Sequence of chain 1.A:
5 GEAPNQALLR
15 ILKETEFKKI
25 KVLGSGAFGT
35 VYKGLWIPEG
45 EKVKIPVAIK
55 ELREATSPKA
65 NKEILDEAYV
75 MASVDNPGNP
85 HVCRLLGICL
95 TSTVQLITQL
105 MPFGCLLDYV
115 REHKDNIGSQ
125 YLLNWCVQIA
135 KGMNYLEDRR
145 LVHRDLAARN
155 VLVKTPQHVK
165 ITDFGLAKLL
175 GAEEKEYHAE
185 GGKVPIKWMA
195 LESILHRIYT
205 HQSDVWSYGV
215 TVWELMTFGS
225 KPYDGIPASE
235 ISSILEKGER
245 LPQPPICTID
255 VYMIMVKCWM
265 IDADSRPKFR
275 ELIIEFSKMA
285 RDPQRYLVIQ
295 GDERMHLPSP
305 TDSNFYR

The small molecule below binds the protein below.
Small molecule (SMILES): CCC(=O)Nc1ccc2ncnc(Nc3cccc(Br)c3)c2c1

Binding-site contacts:
Ligand atom C6 contacts residue LEU156 of chain 1.A at 3.5 Å (hydrophobic).
Ligand atom N3 contacts residue LEU156 of chain 1.A at 3.7 Å.
Ligand atom N3 contacts residue MET105 of chain 1.A at 3.0 Å (h-bond).
Ligand atom C2 contacts residue LEU104 of chain 1.A at 3.8 Å (hydrophobic).
Ligand atom NAS contacts residue CYS109 of chain 1.A at 3.8 Å.
Ligand atom C5 contacts residue LEU156 of chain 1.A at 3.6 Å (hydrophobic).
Ligand atom N1 contacts residue LEU156 of chain 1.A at 3.3 Å.
Ligand atom CAX contacts residue THR102 of chain 1.A at 3.4 Å.
Ligand atom C2 contacts residue GLN103 of chain 1.A at 3.3 Å.
Ligand atom CAJ contacts residue LEU27 of chain 1.A at 3.6 Å (hydrophobic).
Ligand atom CAJ contacts residue GLY108 of chain 1.A at 3.4 Å.
Ligand atom CAM contacts residue LEU156 of chain 1.A at 3.7 Å (hydrophobic).
Ligand atom CAK contacts residue LEU27 of chain 1.A at 3.8 Å (hydrophobic).
Ligand atom N3 contacts residue LEU104 of chain 1.A at 3.5 Å.
Ligand atom C2 contacts residue THR102 of chain 1.A at 3.8 Å.
Ligand atom C2 contacts residue LEU156 of chain 1.A at 3.5 Å (hydrophobic).
Ligand atom CAF contacts residue THR166 of chain 1.A at 3.9 Å.
Ligand atom BR contacts residue ALA52 of chain 1.A at 3.4 Å.
Ligand atom BR contacts residue THR102 of chain 1.A at 3.2 Å.
Ligand atom CAK contacts residue MET105 of chain 1.A at 3.1 Å (hydrophobic).
Ligand atom C2 contacts residue ALA52 of chain 1.A at 3.8 Å (hydrophobic).
Ligand atom CAW contacts residue CYS109 of chain 1.A at 3.3 Å (hydrophobic).
Ligand atom NAS contacts residue LEU27 of chain 1.A at 3.8 Å.
Ligand atom BR contacts residue LYS54 of chain 1.A at 3.4 Å.
Ligand atom CAY contacts residue THR166 of chain 1.A at 3.9 Å.
Ligand atom BR contacts residue LEU100 of chain 1.A at 3.2 Å.
Ligand atom OAC contacts residue CYS109 of chain 1.A at 3.5 Å.
Ligand atom CAL contacts residue VAL35 of chain 1.A at 3.8 Å (hydrophobic).
Ligand atom CAI contacts residue THR166 of chain 1.A at 3.3 Å.
Ligand atom CAF contacts residue LYS54 of chain 1.A at 3.6 Å.
Ligand atom N1 contacts residue THR102 of chain 1.A at 3.7 Å.
Ligand atom CAN contacts residue CYS109 of chain 1.A at 1.8 Å (hydrophobic).
Ligand atom C2 contacts residue MET105 of chain 1.A at 3.8 Å (hydrophobic).
Ligand atom CAO contacts residue CYS109 of chain 1.A at 2.8 Å (hydrophobic).
Ligand atom CAH contacts residue LYS54 of chain 1.A at 3.4 Å.
Ligand atom CAX contacts residue LYS54 of chain 1.A at 3.6 Å.
Ligand atom C4 contacts residue LEU156 of chain 1.A at 3.8 Å (hydrophobic).
Ligand atom N3 contacts residue ALA52 of chain 1.A at 3.9 Å.
Ligand atom CAH contacts residue THR102 of chain 1.A at 3.9 Å.
Ligand atom CAN contacts residue ASP112 of chain 1.A at 3.6 Å.